Binding-site contacts:
Ligand atom N2 contacts residue SER415 of chain 2.A at 2.6 Å (h-bond).
Ligand atom O4 contacts residue VAL414 of chain 2.A at 3.8 Å.
Ligand atom C8 contacts residue LEU231 of chain 2.A at 4.2 Å (hydrophobic).
Ligand atom C7 contacts residue ASN346 of chain 2.A at 4.4 Å.
Ligand atom O5 contacts residue ASN232 of chain 2.A at 2.3 Å (h-bond).
Ligand atom O3 contacts residue SER415 of chain 2.A at 4.1 Å.
Ligand atom C7 contacts residue SER415 of chain 2.A at 3.5 Å.
Ligand atom C5 contacts residue VAL414 of chain 2.A at 3.6 Å (hydrophobic).
Ligand atom C3 contacts residue SER415 of chain 2.A at 3.5 Å.
Ligand atom O6 contacts residue GLN408 of chain 2.A at 4.0 Å.
Ligand atom O7 contacts residue ASN346 of chain 2.A at 4.3 Å.
Ligand atom C3 contacts residue VAL414 of chain 2.A at 3.8 Å (hydrophobic).
Ligand atom C7 contacts residue ASN232 of chain 2.A at 3.9 Å.
Ligand atom O6 contacts residue GLY348 of chain 2.A at 3.9 Å.
Ligand atom O4 contacts residue GLU181 of chain 2.A at 4.3 Å.
Ligand atom O5 contacts residue VAL414 of chain 2.A at 4.3 Å.
Ligand atom N2 contacts residue ASN232 of chain 2.A at 2.9 Å (h-bond).
Ligand atom C4 contacts residue VAL414 of chain 2.A at 3.9 Å (hydrophobic).
Ligand atom C6 contacts residue SER179 of chain 2.A at 3.7 Å.
Ligand atom C2 contacts residue ASN232 of chain 2.A at 2.4 Å.
Ligand atom O7 contacts residue PRO182 of chain 2.A at 3.7 Å.
Ligand atom O3 contacts residue CYS413 of chain 2.A at 4.1 Å.
Ligand atom C8 contacts residue ASN346 of chain 2.A at 3.7 Å.
Ligand atom C4 contacts residue ASN232 of chain 2.A at 4.2 Å.
Ligand atom C1 contacts residue ASN232 of chain 2.A at 1.4 Å.
Ligand atom C5 contacts residue GLU181 of chain 2.A at 4.2 Å.
Ligand atom C2 contacts residue SER415 of chain 2.A at 3.4 Å.
Ligand atom O4 contacts residue SER179 of chain 2.A at 3.6 Å.
Ligand atom C1 contacts residue NAG1 of chain 2.H at 4.2 Å.
Ligand atom C3 contacts residue ASN232 of chain 2.A at 3.8 Å.
Ligand atom O4 contacts residue LYS177 of chain 2.A at 4.0 Å.
Ligand atom O6 contacts residue GLY348 of chain 2.A at 4.2 Å.
Ligand atom C5 contacts residue ASN232 of chain 2.A at 3.6 Å.
Ligand atom C1 contacts residue SER415 of chain 2.A at 3.6 Å.
Ligand atom C8 contacts residue SER415 of chain 2.A at 3.6 Å.
Ligand atom O6 contacts residue SER179 of chain 2.A at 4.2 Å.
Ligand atom O5 contacts residue NAG1 of chain 2.H at 3.8 Å.
Ligand atom O4 contacts residue GLN408 of chain 2.A at 4.1 Å.
Ligand atom C1 contacts residue VAL414 of chain 2.A at 4.1 Å (hydrophobic).
Ligand atom C6 contacts residue GLU181 of chain 2.A at 3.8 Å.

Sequence of chain 2.A:
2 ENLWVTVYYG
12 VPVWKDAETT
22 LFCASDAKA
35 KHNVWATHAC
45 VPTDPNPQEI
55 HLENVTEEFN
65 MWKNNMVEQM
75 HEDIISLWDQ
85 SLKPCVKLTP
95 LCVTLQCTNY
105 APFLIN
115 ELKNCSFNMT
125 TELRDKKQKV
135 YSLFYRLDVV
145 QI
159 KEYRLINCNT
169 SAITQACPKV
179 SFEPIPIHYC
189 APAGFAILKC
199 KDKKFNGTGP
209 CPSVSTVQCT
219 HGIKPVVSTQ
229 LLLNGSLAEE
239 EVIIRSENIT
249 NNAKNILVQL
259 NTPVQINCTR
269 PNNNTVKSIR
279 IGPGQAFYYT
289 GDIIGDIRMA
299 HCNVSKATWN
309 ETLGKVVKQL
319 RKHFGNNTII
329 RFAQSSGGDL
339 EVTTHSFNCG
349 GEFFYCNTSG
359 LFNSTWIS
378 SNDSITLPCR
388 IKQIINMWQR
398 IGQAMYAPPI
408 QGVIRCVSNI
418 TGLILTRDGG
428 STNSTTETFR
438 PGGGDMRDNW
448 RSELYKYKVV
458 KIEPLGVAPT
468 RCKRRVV

A protein and the small-molecule ligand that binds it are described below.
Small molecule (SMILES): CC(=O)N[C@H]1[C@H](O[C@H]2[C@H](O)[C@@H](NC(C)=O)CO[C@@H]2CO)O[C@H](CO)[C@@H](O[C@@H]2O[C@H](CO[C@H]3O[C@H](CO)[C@@H](O)[C@H](O)[C@@H]3O)[C@@H](O)[C@H](O[C@H]3O[C@H](CO)[C@@H](O)[C@H](O)[C@@H]3O[C@H]3O[C@H](CO)[C@@H](O)[C@H](O)[C@@H]3O[C@H]3O[C@H](CO)[C@@H](O)[C@H](O)[C@@H]3O)[C@@H]2O)[C@@H]1O